This small molecule binds to this protein.
Small molecule (SMILES): CC(C)CCC[C@@H](C)[C@H]1CC[C@H]2[C@@H]3CC=C4C[C@@H](OC(=O)CCC(=O)O)CC[C@]4(C)[C@H]3CC[C@]12C

Sequence of chain 1.F:
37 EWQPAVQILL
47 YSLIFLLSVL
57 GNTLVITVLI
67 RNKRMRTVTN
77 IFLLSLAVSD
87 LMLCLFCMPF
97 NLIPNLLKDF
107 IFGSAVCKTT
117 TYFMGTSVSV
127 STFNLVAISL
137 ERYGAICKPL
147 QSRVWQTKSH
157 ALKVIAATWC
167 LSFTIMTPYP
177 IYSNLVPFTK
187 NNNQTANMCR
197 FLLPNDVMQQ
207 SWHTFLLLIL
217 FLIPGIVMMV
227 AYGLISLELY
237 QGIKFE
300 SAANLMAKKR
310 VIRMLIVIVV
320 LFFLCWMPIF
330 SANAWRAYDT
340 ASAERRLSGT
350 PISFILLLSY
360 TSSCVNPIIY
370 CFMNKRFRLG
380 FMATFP

Binding-site contacts:
Ligand atom CAM contacts residue LYS154 of chain 1.F at 4.5 Å.
Ligand atom CAQ contacts residue VAL84 of chain 1.F at 4.0 Å (hydrophobic).
Ligand atom OAW contacts residue ILE77 of chain 1.F at 4.5 Å.
Ligand atom CAP contacts residue VAL84 of chain 1.F at 3.8 Å (hydrophobic).
Ligand atom CAA contacts residue PHE119 of chain 1.F at 4.1 Å (hydrophobic).
Ligand atom CAX contacts residue LYS154 of chain 1.F at 3.9 Å.
Ligand atom OAG contacts residue ILE77 of chain 1.F at 4.5 Å.
Ligand atom CAI contacts residue LEU80 of chain 1.F at 3.6 Å (hydrophobic).
Ligand atom CAN contacts residue PHE169 of chain 1.F at 3.6 Å (hydrophobic).
Ligand atom CAP contacts residue TRP165 of chain 1.F at 3.6 Å (hydrophobic).
Ligand atom CAL contacts residue LYS154 of chain 1.F at 3.8 Å.
Ligand atom CBC contacts residue LEU80 of chain 1.F at 4.3 Å (hydrophobic).
Ligand atom CAD contacts residue LEU158 of chain 1.F at 4.2 Å (hydrophobic).
Ligand atom CAV contacts residue LEU80 of chain 1.F at 4.5 Å (hydrophobic).
Ligand atom CAA contacts residue MET88 of chain 1.F at 4.5 Å (hydrophobic).
Ligand atom CAV contacts residue LEU158 of chain 1.F at 4.1 Å (hydrophobic).
Ligand atom OAW contacts residue LEU158 of chain 1.F at 4.4 Å.
Ligand atom CAQ contacts residue TRP165 of chain 1.F at 3.7 Å (hydrophobic).
Ligand atom CAM contacts residue ARG72 of chain 1.F at 4.2 Å.
Ligand atom OAG contacts residue ARG72 of chain 1.F at 3.5 Å (salt-bridge).
Ligand atom CAV contacts residue ILE77 of chain 1.F at 3.8 Å (hydrophobic).
Ligand atom CAK contacts residue SER81 of chain 1.F at 4.3 Å.
Ligand atom CAJ contacts residue TRP165 of chain 1.F at 4.3 Å (hydrophobic).
Ligand atom CAJ contacts residue PHE169 of chain 1.F at 4.2 Å (hydrophobic).
Ligand atom CAK contacts residue LEU80 of chain 1.F at 4.0 Å (hydrophobic).
Ligand atom CAI contacts residue ILE77 of chain 1.F at 4.3 Å (hydrophobic).
Ligand atom OAH contacts residue LYS154 of chain 1.F at 3.7 Å.
Ligand atom CAO contacts residue TRP165 of chain 1.F at 4.2 Å (hydrophobic).
Ligand atom CAY contacts residue ARG72 of chain 1.F at 4.1 Å.
Ligand atom CAZ contacts residue LEU80 of chain 1.F at 4.2 Å (hydrophobic).
Ligand atom CAR contacts residue LEU80 of chain 1.F at 4.3 Å (hydrophobic).
Ligand atom CAN contacts residue TRP165 of chain 1.F at 4.3 Å (hydrophobic).